Sequence of chain 1.A:
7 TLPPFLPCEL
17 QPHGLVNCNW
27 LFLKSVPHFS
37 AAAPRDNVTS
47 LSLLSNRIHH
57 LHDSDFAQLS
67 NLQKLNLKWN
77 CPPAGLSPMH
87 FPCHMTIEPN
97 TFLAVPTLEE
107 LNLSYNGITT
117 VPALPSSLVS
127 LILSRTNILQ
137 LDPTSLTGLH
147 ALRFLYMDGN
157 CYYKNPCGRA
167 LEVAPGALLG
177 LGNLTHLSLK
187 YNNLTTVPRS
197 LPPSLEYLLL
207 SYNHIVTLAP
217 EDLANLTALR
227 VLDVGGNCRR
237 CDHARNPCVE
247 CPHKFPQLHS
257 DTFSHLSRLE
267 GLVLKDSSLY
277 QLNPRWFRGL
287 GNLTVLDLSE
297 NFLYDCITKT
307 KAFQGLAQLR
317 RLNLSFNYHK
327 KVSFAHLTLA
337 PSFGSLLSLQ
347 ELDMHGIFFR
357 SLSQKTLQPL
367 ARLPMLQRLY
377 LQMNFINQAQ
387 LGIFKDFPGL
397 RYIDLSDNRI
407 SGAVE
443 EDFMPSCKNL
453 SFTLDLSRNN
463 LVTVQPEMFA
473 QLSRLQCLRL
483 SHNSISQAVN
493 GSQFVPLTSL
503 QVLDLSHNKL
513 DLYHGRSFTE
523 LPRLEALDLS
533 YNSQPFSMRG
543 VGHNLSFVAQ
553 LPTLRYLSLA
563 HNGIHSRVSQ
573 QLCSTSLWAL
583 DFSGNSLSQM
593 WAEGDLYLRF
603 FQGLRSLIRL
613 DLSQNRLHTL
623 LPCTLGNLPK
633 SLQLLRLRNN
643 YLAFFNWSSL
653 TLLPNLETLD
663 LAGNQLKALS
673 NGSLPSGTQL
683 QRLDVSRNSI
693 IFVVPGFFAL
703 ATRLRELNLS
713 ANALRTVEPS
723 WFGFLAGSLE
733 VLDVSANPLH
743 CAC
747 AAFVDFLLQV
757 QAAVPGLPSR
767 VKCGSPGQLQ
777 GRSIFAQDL

Binding-site contacts:
Ligand atom C8 contacts residue SER494 of chain 1.A at 3.6 Å.
Ligand atom C5 contacts residue ASN492 of chain 1.A at 3.6 Å.
Ligand atom C2 contacts residue SER494 of chain 1.A at 3.8 Å.
Ligand atom N2 contacts residue SER494 of chain 1.A at 2.9 Å (h-bond).
Ligand atom C1 contacts residue ASN492 of chain 1.A at 1.4 Å.
Ligand atom N2 contacts residue ASN492 of chain 1.A at 2.7 Å (h-bond).
Ligand atom O7 contacts residue ASN492 of chain 1.A at 3.5 Å (h-bond).
Ligand atom O7 contacts residue HIS516 of chain 1.A at 3.9 Å.
Ligand atom C7 contacts residue ASN492 of chain 1.A at 3.2 Å.
Ligand atom C7 contacts residue HIS516 of chain 1.A at 4.5 Å.
Ligand atom O5 contacts residue GLN495 of chain 1.A at 4.3 Å.
Ligand atom C1 contacts residue SER494 of chain 1.A at 3.9 Å.
Ligand atom C3 contacts residue SER494 of chain 1.A at 4.0 Å.
Ligand atom C4 contacts residue ASN492 of chain 1.A at 4.2 Å.
Ligand atom O5 contacts residue ASN492 of chain 1.A at 2.4 Å (h-bond).
Ligand atom C1 contacts residue GLN495 of chain 1.A at 4.1 Å.
Ligand atom C7 contacts residue SER494 of chain 1.A at 3.8 Å.
Ligand atom C3 contacts residue ASN492 of chain 1.A at 3.8 Å.
Ligand atom C8 contacts residue ASN492 of chain 1.A at 3.6 Å.
Ligand atom C2 contacts residue ASN492 of chain 1.A at 2.4 Å.
Ligand atom O6 contacts residue GLN489 of chain 1.A at 3.5 Å (h-bond).

The small molecule below binds the protein below.
Small molecule (SMILES): CC(=O)N[C@@H]1[C@@H](O)[C@H](O)[C@@H](CO)O[C@H]1O